Sequence of chain 1.A:
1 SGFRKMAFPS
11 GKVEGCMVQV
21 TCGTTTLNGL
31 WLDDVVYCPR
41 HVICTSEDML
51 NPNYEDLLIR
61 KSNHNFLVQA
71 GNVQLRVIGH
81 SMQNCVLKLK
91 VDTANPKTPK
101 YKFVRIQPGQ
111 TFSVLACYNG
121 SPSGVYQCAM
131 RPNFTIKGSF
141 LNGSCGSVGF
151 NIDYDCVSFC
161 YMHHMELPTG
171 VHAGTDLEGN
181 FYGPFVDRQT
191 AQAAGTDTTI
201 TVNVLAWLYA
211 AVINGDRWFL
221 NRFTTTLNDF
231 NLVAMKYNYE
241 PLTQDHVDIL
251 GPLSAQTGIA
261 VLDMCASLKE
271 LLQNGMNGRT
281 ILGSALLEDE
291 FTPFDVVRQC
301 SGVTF

Binding-site contacts:
Ligand atom C03 contacts residue THR190 of chain 1.A at 3.4 Å.
Ligand atom C08 contacts residue THR190 of chain 1.A at 4.3 Å.
Ligand atom C05 contacts residue THR190 of chain 1.A at 3.7 Å.
Ligand atom C10 contacts residue VAL186 of chain 1.A at 4.4 Å (hydrophobic).
Ligand atom C05 contacts residue ARG188 of chain 1.A at 4.0 Å.
Ligand atom C14 contacts residue ARG188 of chain 1.A at 3.6 Å.
Ligand atom C11 contacts residue PRO184 of chain 1.A at 3.4 Å (hydrophobic).
Ligand atom N07 contacts residue GLN192 of chain 1.A at 4.1 Å.
Ligand atom N01 contacts residue ALA191 of chain 1.A at 3.5 Å (h-bond).
Ligand atom C10 contacts residue GLN192 of chain 1.A at 4.5 Å.
Ligand atom C06 contacts residue THR190 of chain 1.A at 4.2 Å.
Ligand atom C02 contacts residue THR190 of chain 1.A at 3.2 Å.
Ligand atom N07 contacts residue ALA191 of chain 1.A at 4.2 Å.
Ligand atom C09 contacts residue ARG188 of chain 1.A at 4.4 Å.
Ligand atom C11 contacts residue VAL186 of chain 1.A at 3.9 Å (hydrophobic).
Ligand atom C13 contacts residue ARG188 of chain 1.A at 4.0 Å.
Ligand atom C02 contacts residue ALA191 of chain 1.A at 3.2 Å (hydrophobic).
Ligand atom C08 contacts residue GLN192 of chain 1.A at 4.3 Å.
Ligand atom C04 contacts residue ARG188 of chain 1.A at 4.4 Å.
Ligand atom C12 contacts residue VAL186 of chain 1.A at 3.6 Å (hydrophobic).
Ligand atom N07 contacts residue THR190 of chain 1.A at 4.4 Å.
Ligand atom C13 contacts residue VAL186 of chain 1.A at 4.2 Å (hydrophobic).
Ligand atom C12 contacts residue PRO184 of chain 1.A at 4.5 Å (hydrophobic).
Ligand atom C10 contacts residue PRO184 of chain 1.A at 4.1 Å (hydrophobic).
Ligand atom C03 contacts residue ALA191 of chain 1.A at 3.5 Å (hydrophobic).
Ligand atom C04 contacts residue THR190 of chain 1.A at 3.3 Å.
Ligand atom C08 contacts residue ALA191 of chain 1.A at 3.3 Å (hydrophobic).

This protein binds this small molecule.
Small molecule (SMILES): NCc1ccc(-c2ccccc2)nc1